Binding-site contacts:
Ligand atom O7 contacts residue ASN400 of chain 1.F at 3.6 Å (h-bond).
Ligand atom C8 contacts residue ASN400 of chain 1.F at 4.3 Å.
Ligand atom C5 contacts residue ASN400 of chain 1.F at 3.7 Å.
Ligand atom N2 contacts residue THR402 of chain 1.F at 4.1 Å.
Ligand atom O5 contacts residue ASN400 of chain 1.F at 2.5 Å (h-bond).
Ligand atom C1 contacts residue THR402 of chain 1.F at 3.6 Å.
Ligand atom C3 contacts residue ASN400 of chain 1.F at 3.8 Å.
Ligand atom O5 contacts residue GLN428 of chain 1.F at 3.9 Å.
Ligand atom C4 contacts residue ASN400 of chain 1.F at 4.3 Å.
Ligand atom C1 contacts residue ASN400 of chain 1.F at 1.4 Å.
Ligand atom C5 contacts residue THR402 of chain 1.F at 4.4 Å.
Ligand atom C7 contacts residue ASN400 of chain 1.F at 3.3 Å.
Ligand atom C2 contacts residue THR402 of chain 1.F at 4.3 Å.
Ligand atom C6 contacts residue GLN428 of chain 1.F at 3.7 Å.
Ligand atom N2 contacts residue ASN400 of chain 1.F at 2.7 Å (h-bond).
Ligand atom C2 contacts residue ASN400 of chain 1.F at 2.5 Å.
Ligand atom O5 contacts residue THR402 of chain 1.F at 4.4 Å.

Sequence of chain 1.F:
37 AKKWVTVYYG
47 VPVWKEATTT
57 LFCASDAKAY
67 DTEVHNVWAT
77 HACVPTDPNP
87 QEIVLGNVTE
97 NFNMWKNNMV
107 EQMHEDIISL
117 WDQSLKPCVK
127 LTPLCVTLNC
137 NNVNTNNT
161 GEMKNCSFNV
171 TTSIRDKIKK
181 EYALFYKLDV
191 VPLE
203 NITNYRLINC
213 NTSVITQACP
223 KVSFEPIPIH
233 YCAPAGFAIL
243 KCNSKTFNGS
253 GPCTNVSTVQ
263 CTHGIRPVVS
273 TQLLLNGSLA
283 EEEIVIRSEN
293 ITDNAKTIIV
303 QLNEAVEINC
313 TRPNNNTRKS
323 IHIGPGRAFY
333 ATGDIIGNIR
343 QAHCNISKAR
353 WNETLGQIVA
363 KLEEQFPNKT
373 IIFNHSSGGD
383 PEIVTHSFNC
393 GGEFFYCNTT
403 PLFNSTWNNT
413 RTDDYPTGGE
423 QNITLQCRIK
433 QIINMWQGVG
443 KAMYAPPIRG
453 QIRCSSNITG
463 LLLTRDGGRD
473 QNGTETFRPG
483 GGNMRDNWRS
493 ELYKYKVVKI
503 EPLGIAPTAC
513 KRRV

This protein binds this small molecule.
Small molecule (SMILES): CC(=O)N[C@H]1[C@H](O[C@H]2[C@H](O)[C@@H](NC(C)=O)CO[C@@H]2CO)O[C@H](CO)[C@@H](O)[C@@H]1O